Sequence of chain 1.A:
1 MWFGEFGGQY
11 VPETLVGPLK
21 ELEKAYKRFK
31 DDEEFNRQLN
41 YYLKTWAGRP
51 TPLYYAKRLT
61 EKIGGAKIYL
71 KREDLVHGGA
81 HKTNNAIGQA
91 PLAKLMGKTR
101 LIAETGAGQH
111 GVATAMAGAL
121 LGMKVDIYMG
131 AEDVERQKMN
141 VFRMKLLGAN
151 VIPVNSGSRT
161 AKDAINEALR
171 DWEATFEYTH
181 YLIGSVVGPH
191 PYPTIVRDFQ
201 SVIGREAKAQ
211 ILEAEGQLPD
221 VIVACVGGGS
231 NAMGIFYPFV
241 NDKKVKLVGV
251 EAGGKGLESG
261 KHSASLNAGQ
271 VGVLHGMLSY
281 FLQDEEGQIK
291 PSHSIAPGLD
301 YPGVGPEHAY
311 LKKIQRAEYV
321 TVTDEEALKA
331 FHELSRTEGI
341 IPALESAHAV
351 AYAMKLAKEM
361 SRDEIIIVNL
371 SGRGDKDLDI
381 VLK

A protein and the small-molecule ligand that binds it are described below.
Small molecule (SMILES): CC/C=C(/N=C/c1c(COP(=O)(O)O)cnc(C)c1O)C(=O)O

Binding-site contacts:
Ligand atom CAS contacts residue GLY298 of chain 1.A at 3.7 Å.
Ligand atom CAI contacts residue GLY298 of chain 1.A at 3.4 Å.
Ligand atom OAL contacts residue HIS81 of chain 1.A at 2.9 Å (h-bond).
Ligand atom OAM contacts residue SER230 of chain 1.A at 3.5 Å (h-bond).
Ligand atom CAR contacts residue ALA107 of chain 1.A at 3.5 Å (hydrophobic).
Ligand atom OAU contacts residue HIS110 of chain 1.A at 2.8 Å (h-bond).
Ligand atom CAF contacts residue LYS82 of chain 1.A at 3.7 Å.
Ligand atom OAU contacts residue THR105 of chain 1.A at 3.4 Å (h-bond).
Ligand atom OAL contacts residue SER230 of chain 1.A at 3.2 Å (h-bond).
Ligand atom CAR contacts residue THR105 of chain 1.A at 3.4 Å.
Ligand atom CAB contacts residue SER371 of chain 1.A at 3.5 Å.
Ligand atom OAU contacts residue GLY108 of chain 1.A at 3.3 Å (h-bond).
Ligand atom CAO contacts residue LYS82 of chain 1.A at 3.4 Å.
Ligand atom CAR contacts residue HIS110 of chain 1.A at 3.7 Å.
Ligand atom OAN contacts residue LYS82 of chain 1.A at 3.3 Å (salt-bridge).
Ligand atom OAT contacts residue ALA107 of chain 1.A at 3.4 Å (h-bond).
Ligand atom OAT contacts residue GLY106 of chain 1.A at 2.7 Å (h-bond).
Ligand atom CAV contacts residue GLY106 of chain 1.A at 3.6 Å.
Ligand atom CAD contacts residue HIS81 of chain 1.A at 3.7 Å.
Ligand atom CAB contacts residue GLU345 of chain 1.A at 3.6 Å.
Ligand atom NAC contacts residue SER371 of chain 1.A at 2.8 Å (h-bond).
Ligand atom OAG contacts residue GLN109 of chain 1.A at 3.6 Å.
Ligand atom NAC contacts residue GLU345 of chain 1.A at 3.5 Å.
Ligand atom OAN contacts residue GLY229 of chain 1.A at 3.4 Å (h-bond).
Ligand atom OAU contacts residue GLN109 of chain 1.A at 2.9 Å (h-bond).
Ligand atom OAM contacts residue GLY227 of chain 1.A at 2.9 Å (h-bond).
Ligand atom NAC contacts residue HIS81 of chain 1.A at 3.5 Å.
Ligand atom CAO contacts residue GLY298 of chain 1.A at 3.4 Å.
Ligand atom OAM contacts residue GLY228 of chain 1.A at 3.5 Å (h-bond).
Ligand atom NAP contacts residue LYS82 of chain 1.A at 3.2 Å.
Ligand atom OAN contacts residue SER230 of chain 1.A at 2.5 Å (h-bond).
Ligand atom OAJ contacts residue LYS82 of chain 1.A at 3.4 Å (salt-bridge).
Ligand atom CAB contacts residue HIS81 of chain 1.A at 3.6 Å.
Ligand atom PAK contacts residue SER230 of chain 1.A at 3.4 Å.
Ligand atom PAK contacts residue GLY229 of chain 1.A at 3.7 Å.
Ligand atom OAL contacts residue ASN231 of chain 1.A at 2.8 Å (h-bond).
Ligand atom OAT contacts residue THR105 of chain 1.A at 2.6 Å (h-bond).
Ligand atom OAM contacts residue GLY229 of chain 1.A at 2.8 Å (h-bond).
Ligand atom OAN contacts residue SER185 of chain 1.A at 2.6 Å (h-bond).
Ligand atom OAU contacts residue ALA107 of chain 1.A at 3.7 Å.